Sequence of chain 1.M:
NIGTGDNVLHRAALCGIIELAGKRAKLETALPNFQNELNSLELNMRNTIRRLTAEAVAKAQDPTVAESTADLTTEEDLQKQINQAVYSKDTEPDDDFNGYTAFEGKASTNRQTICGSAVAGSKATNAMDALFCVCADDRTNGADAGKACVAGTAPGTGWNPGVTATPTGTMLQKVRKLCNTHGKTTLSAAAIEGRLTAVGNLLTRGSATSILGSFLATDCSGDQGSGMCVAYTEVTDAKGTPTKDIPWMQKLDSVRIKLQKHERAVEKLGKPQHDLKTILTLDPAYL

Binding-site contacts:
Ligand atom C3 contacts residue SER319 of chain 1.M at 4.5 Å.
Ligand atom O2 contacts residue ASP317 of chain 1.M at 3.1 Å (salt-bridge).
Ligand atom C6 contacts residue GLY323 of chain 1.M at 3.7 Å.
Ligand atom O2 contacts residue GLN210 of chain 1.M at 3.8 Å.
Ligand atom C4 contacts residue SER324 of chain 1.M at 3.4 Å.
Ligand atom C5 contacts residue ASP321 of chain 1.M at 4.2 Å.
Ligand atom C1 contacts residue SER324 of chain 1.M at 1.4 Å.
Ligand atom O3 contacts residue ASP321 of chain 1.M at 4.3 Å.
Ligand atom O5 contacts residue ALA315 of chain 1.M at 3.7 Å.
Ligand atom C4 contacts residue ASP321 of chain 1.M at 4.3 Å.
Ligand atom O4 contacts residue SER324 of chain 1.M at 4.4 Å.
Ligand atom O4 contacts residue ASP321 of chain 1.M at 3.8 Å.
Ligand atom O2 contacts residue SER319 of chain 1.M at 2.8 Å (h-bond).
Ligand atom C3 contacts residue SER324 of chain 1.M at 3.1 Å.
Ligand atom O5 contacts residue GLY323 of chain 1.M at 4.2 Å.
Ligand atom C3 contacts residue ASP321 of chain 1.M at 3.9 Å.
Ligand atom O5 contacts residue SER324 of chain 1.M at 2.0 Å (h-bond).
Ligand atom C5 contacts residue GLY323 of chain 1.M at 3.9 Å.
Ligand atom C2 contacts residue SER319 of chain 1.M at 3.8 Å.
Ligand atom O2 contacts residue ASP321 of chain 1.M at 4.4 Å.
Ligand atom C1 contacts residue SER319 of chain 1.M at 3.8 Å.
Ligand atom C2 contacts residue ASP317 of chain 1.M at 3.7 Å.
Ligand atom C5 contacts residue ALA315 of chain 1.M at 4.3 Å (hydrophobic).
Ligand atom C5 contacts residue SER324 of chain 1.M at 2.5 Å.
Ligand atom O5 contacts residue THR316 of chain 1.M at 4.2 Å.
Ligand atom C1 contacts residue ASP317 of chain 1.M at 3.4 Å.
Ligand atom O6 contacts residue ALA315 of chain 1.M at 3.9 Å.
Ligand atom O2 contacts residue SER324 of chain 1.M at 3.2 Å (h-bond).
Ligand atom C6 contacts residue ALA315 of chain 1.M at 3.8 Å (hydrophobic).
Ligand atom C2 contacts residue SER324 of chain 1.M at 2.6 Å.
Ligand atom C1 contacts residue THR316 of chain 1.M at 4.3 Å.
Ligand atom C6 contacts residue SER324 of chain 1.M at 3.8 Å.

This protein binds this small molecule.
Small molecule (SMILES): OC[C@H]1O[C@H](O)[C@H](O)[C@@H](O)[C@@H]1O